A small-molecule ligand and the protein it binds are described below.
Small molecule (SMILES): [H]/N=C(\N)N[C@H]1C=C(C(=O)O)O[C@@H]([C@H](O)[C@H](O)CO)[C@@H]1NC(C)=O

Sequence of chain 1.A:
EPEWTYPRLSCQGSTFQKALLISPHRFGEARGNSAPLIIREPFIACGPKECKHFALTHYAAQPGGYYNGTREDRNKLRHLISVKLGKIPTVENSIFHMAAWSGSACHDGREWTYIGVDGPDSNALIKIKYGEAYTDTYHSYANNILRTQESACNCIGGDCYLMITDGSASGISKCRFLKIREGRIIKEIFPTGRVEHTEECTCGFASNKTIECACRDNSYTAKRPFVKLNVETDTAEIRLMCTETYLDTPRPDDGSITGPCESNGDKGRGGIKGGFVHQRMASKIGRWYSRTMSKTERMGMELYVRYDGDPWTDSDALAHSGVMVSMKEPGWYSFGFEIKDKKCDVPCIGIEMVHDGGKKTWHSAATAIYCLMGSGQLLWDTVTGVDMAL

Binding-site contacts:
Ligand atom O9 contacts residue GLU199 of chain 1.A at 2.7 Å (salt-bridge).
Ligand atom C8 contacts residue GLU199 of chain 1.A at 3.8 Å.
Ligand atom NH2 contacts residue ASP73 of chain 1.A at 3.2 Å (salt-bridge).
Ligand atom C11 contacts residue TRP101 of chain 1.A at 3.7 Å (hydrophobic).
Ligand atom NE contacts residue GLU41 of chain 1.A at 3.2 Å (salt-bridge).
Ligand atom C4 contacts residue GLU41 of chain 1.A at 3.8 Å.
Ligand atom O1A contacts residue TYR333 of chain 1.A at 3.6 Å.
Ligand atom C1 contacts residue ARG40 of chain 1.A at 3.8 Å.
Ligand atom C8 contacts residue ARG216 of chain 1.A at 3.6 Å.
Ligand atom O6 contacts residue TYR333 of chain 1.A at 3.4 Å (h-bond).
Ligand atom C4 contacts residue ASP73 of chain 1.A at 3.6 Å.
Ligand atom CZ contacts residue GLU41 of chain 1.A at 3.6 Å.
Ligand atom C9 contacts residue GLU199 of chain 1.A at 3.6 Å.
Ligand atom O1B contacts residue ARG40 of chain 1.A at 2.7 Å (salt-bridge).
Ligand atom NH2 contacts residue ARG78 of chain 1.A at 3.1 Å (salt-bridge).
Ligand atom NH1 contacts residue GLU150 of chain 1.A at 3.1 Å (salt-bridge).
Ligand atom O8 contacts residue GLU199 of chain 1.A at 2.9 Å (salt-bridge).
Ligand atom O1A contacts residue ARG298 of chain 1.A at 2.9 Å (salt-bridge).
Ligand atom O9 contacts residue ALA169 of chain 1.A at 3.5 Å.
Ligand atom NE contacts residue ASP73 of chain 1.A at 3.0 Å (salt-bridge).
Ligand atom C9 contacts residue ALA169 of chain 1.A at 3.4 Å (hydrophobic).
Ligand atom C2 contacts residue TYR333 of chain 1.A at 2.8 Å (hydrophobic).
Ligand atom CZ contacts residue TRP101 of chain 1.A at 3.6 Å (hydrophobic).
Ligand atom O1B contacts residue ARG298 of chain 1.A at 2.9 Å (salt-bridge).
Ligand atom C3 contacts residue GLU41 of chain 1.A at 3.5 Å.
Ligand atom O1B contacts residue TYR333 of chain 1.A at 3.3 Å (h-bond).
Ligand atom C1 contacts residue TYR333 of chain 1.A at 3.0 Å (hydrophobic).
Ligand atom O9 contacts residue ARG147 of chain 1.A at 3.6 Å.
Ligand atom C1 contacts residue ARG298 of chain 1.A at 3.5 Å.
Ligand atom C10 contacts residue ARG74 of chain 1.A at 3.8 Å.
Ligand atom NH1 contacts residue TRP101 of chain 1.A at 3.2 Å (h-bond).
Ligand atom NH2 contacts residue TRP101 of chain 1.A at 3.0 Å (h-bond).
Ligand atom C3 contacts residue ASP73 of chain 1.A at 3.6 Å.
Ligand atom O1A contacts residue ARG216 of chain 1.A at 3.3 Å (salt-bridge).
Ligand atom C4 contacts residue TYR333 of chain 1.A at 3.8 Å (hydrophobic).
Ligand atom O8 contacts residue ARG216 of chain 1.A at 3.4 Å.
Ligand atom O10 contacts residue ASP73 of chain 1.A at 3.3 Å.
Ligand atom NH2 contacts residue GLU41 of chain 1.A at 3.7 Å.
Ligand atom C3 contacts residue TYR333 of chain 1.A at 3.0 Å (hydrophobic).
Ligand atom O10 contacts residue ARG74 of chain 1.A at 2.7 Å (salt-bridge).